This small molecule binds to this protein.
Small molecule (SMILES): C[C@H](N)C(=O)O

Sequence of chain 1.B:
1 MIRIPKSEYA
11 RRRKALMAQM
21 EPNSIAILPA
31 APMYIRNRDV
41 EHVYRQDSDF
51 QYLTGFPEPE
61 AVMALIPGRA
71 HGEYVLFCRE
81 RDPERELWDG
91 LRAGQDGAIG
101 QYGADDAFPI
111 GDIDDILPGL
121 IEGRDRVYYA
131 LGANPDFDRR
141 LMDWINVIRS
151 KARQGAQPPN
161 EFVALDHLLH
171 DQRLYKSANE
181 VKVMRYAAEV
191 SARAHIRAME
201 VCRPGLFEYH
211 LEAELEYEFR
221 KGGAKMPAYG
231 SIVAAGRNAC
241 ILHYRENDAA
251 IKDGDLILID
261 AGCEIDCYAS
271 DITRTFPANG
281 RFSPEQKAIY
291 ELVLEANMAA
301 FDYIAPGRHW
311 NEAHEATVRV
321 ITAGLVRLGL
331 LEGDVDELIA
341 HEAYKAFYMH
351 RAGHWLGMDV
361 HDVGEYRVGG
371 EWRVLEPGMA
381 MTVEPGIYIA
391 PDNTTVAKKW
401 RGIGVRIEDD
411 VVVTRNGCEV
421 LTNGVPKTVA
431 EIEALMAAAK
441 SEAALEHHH

Binding-site contacts:
Ligand atom O contacts residue TYR366 of chain 1.B at 4.1 Å.
Ligand atom C contacts residue TYR366 of chain 1.B at 4.0 Å (hydrophobic).
Ligand atom CA contacts residue GLY353 of chain 1.B at 3.9 Å.
Ligand atom CB contacts residue GLY353 of chain 1.B at 3.0 Å.
Ligand atom CA contacts residue TYR366 of chain 1.B at 3.7 Å (hydrophobic).
Ligand atom O contacts residue TRP372 of chain 1.B at 4.2 Å.
Ligand atom O contacts residue TRP310 of chain 1.B at 3.8 Å.
Ligand atom CB contacts residue ARG351 of chain 1.B at 3.4 Å.
Ligand atom CB contacts residue TRP310 of chain 1.B at 4.4 Å (hydrophobic).
Ligand atom N contacts residue TYR366 of chain 1.B at 4.1 Å.